Sequence of chain 1.A:
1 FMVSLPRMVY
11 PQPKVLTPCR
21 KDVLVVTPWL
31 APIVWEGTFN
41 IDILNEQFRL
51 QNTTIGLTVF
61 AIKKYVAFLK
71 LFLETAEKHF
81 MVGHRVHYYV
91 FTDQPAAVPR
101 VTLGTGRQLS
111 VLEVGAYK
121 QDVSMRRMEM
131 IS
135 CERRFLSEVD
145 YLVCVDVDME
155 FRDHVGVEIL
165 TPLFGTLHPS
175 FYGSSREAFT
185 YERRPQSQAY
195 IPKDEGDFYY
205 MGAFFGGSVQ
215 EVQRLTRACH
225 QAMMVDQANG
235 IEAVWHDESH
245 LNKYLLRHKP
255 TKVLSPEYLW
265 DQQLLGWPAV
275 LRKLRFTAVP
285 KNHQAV

Binding-site contacts:
Ligand atom C3A contacts residue UDP1 of chain 1.D at 3.6 Å.
Ligand atom C5A contacts residue HIS172 of chain 1.A at 3.9 Å.
Ligand atom C1A contacts residue HIS172 of chain 1.A at 3.7 Å.
Ligand atom O2A contacts residue UDP1 of chain 1.D at 4.0 Å.
Ligand atom O5A contacts residue PHE175 of chain 1.A at 4.0 Å.
Ligand atom O3 contacts residue HIS287 of chain 1.A at 3.1 Å (h-bond).
Ligand atom O5A contacts residue HIS172 of chain 1.A at 3.1 Å (h-bond).
Ligand atom C2 contacts residue UDP1 of chain 1.D at 3.4 Å.
Ligand atom O5 contacts residue MET205 of chain 1.A at 3.4 Å.
Ligand atom C5A contacts residue TRP239 of chain 1.A at 3.7 Å (hydrophobic).
Ligand atom O6 contacts residue TRP239 of chain 1.A at 3.4 Å (h-bond).
Ligand atom O4A contacts residue HIS172 of chain 1.A at 3.0 Å (h-bond).
Ligand atom C4A contacts residue GLU242 of chain 1.A at 3.4 Å.
Ligand atom C6A contacts residue TRP239 of chain 1.A at 3.4 Å (hydrophobic).
Ligand atom C6 contacts residue PRO173 of chain 1.A at 3.9 Å (hydrophobic).
Ligand atom C2B contacts residue LEU268 of chain 1.A at 3.7 Å (hydrophobic).
Ligand atom O6 contacts residue THR184 of chain 1.A at 2.7 Å (h-bond).
Ligand atom C3A contacts residue TRP239 of chain 1.A at 3.9 Å (hydrophobic).
Ligand atom O4 contacts residue ALA282 of chain 1.A at 3.7 Å.
Ligand atom C3 contacts residue HIS287 of chain 1.A at 3.9 Å.
Ligand atom O1 contacts residue HIS172 of chain 1.A at 3.5 Å.
Ligand atom O1 contacts residue SER174 of chain 1.A at 3.8 Å.
Ligand atom C4A contacts residue TRP239 of chain 1.A at 3.6 Å (hydrophobic).
Ligand atom O3A contacts residue UDP1 of chain 1.D at 2.5 Å (h-bond).
Ligand atom C2B contacts residue SER174 of chain 1.A at 3.7 Å.
Ligand atom C6A contacts residue GLU242 of chain 1.A at 3.5 Å.
Ligand atom C2A contacts residue HIS172 of chain 1.A at 3.8 Å.
Ligand atom O2 contacts residue UDP1 of chain 1.D at 2.7 Å (h-bond).
Ligand atom O4 contacts residue ASP265 of chain 1.A at 2.6 Å (salt-bridge).
Ligand atom C1B contacts residue SER174 of chain 1.A at 3.5 Å.
Ligand atom O6 contacts residue PHE175 of chain 1.A at 3.4 Å.
Ligand atom C2 contacts residue HIS287 of chain 1.A at 3.7 Å.
Ligand atom O2 contacts residue HIS287 of chain 1.A at 2.8 Å (h-bond).
Ligand atom C6A contacts residue TYR203 of chain 1.A at 3.7 Å (hydrophobic).
Ligand atom O4A contacts residue GLU242 of chain 1.A at 2.6 Å (salt-bridge).
Ligand atom C6A contacts residue THR184 of chain 1.A at 3.2 Å.
Ligand atom C4A contacts residue HIS172 of chain 1.A at 3.9 Å.
Ligand atom C1 contacts residue UDP1 of chain 1.D at 3.6 Å.
Ligand atom O3 contacts residue ASP265 of chain 1.A at 4.0 Å.
Ligand atom C4 contacts residue ASP265 of chain 1.A at 3.3 Å.

The small molecule below binds the protein below.
Small molecule (SMILES): CCCCCCCCO[C@@H]1O[C@H](CO)[C@H](O)[C@H](O)[C@H]1O[C@@H]1O[C@@H](C)[C@@H](O)[C@@H](O)[C@@H]1O